Binding-site contacts:
Ligand atom C19 contacts residue PHE283 of chain 1.A at 3.0 Å (hydrophobic).
Ligand atom C1 contacts residue PHE283 of chain 1.A at 3.7 Å (hydrophobic).
Ligand atom N13 contacts residue ILE246 of chain 1.A at 3.6 Å.
Ligand atom C11 contacts residue GLY279 of chain 1.A at 3.6 Å.
Ligand atom N12 contacts residue PHE283 of chain 1.A at 3.6 Å.
Ligand atom C30 contacts residue TYR247 of chain 1.A at 3.6 Å (hydrophobic).
Ligand atom C15 contacts residue LEU229 of chain 1.A at 3.5 Å (hydrophobic).
Ligand atom N17 contacts residue PHE283 of chain 1.A at 3.2 Å.
Ligand atom C2 contacts residue PHE283 of chain 1.A at 3.6 Å (hydrophobic).
Ligand atom C25 contacts residue PHE283 of chain 1.A at 3.7 Å (hydrophobic).
Ligand atom O22 contacts residue PHE283 of chain 1.A at 3.6 Å.
Ligand atom C32 contacts residue GLU275 of chain 1.A at 3.6 Å.
Ligand atom C30 contacts residue MET267 of chain 1.A at 3.8 Å (hydrophobic).
Ligand atom C7 contacts residue PHE283 of chain 1.A at 3.5 Å (hydrophobic).
Ligand atom C16 contacts residue MET267 of chain 1.A at 3.5 Å (hydrophobic).
Ligand atom C8 contacts residue TYR247 of chain 1.A at 3.5 Å (hydrophobic).
Ligand atom N20 contacts residue LEU189 of chain 1.A at 3.8 Å.
Ligand atom C31 contacts residue GLY279 of chain 1.A at 3.8 Å.
Ligand atom C11 contacts residue MET267 of chain 1.A at 3.6 Å (hydrophobic).
Ligand atom C25 contacts residue ILE246 of chain 1.A at 3.7 Å (hydrophobic).
Ligand atom C3 contacts residue MET267 of chain 1.A at 3.6 Å (hydrophobic).
Ligand atom C32 contacts residue VAL276 of chain 1.A at 3.7 Å (hydrophobic).
Ligand atom C3 contacts residue TYR247 of chain 1.A at 3.4 Å (hydrophobic).
Ligand atom C23 contacts residue GLY279 of chain 1.A at 3.5 Å.
Ligand atom N12 contacts residue ILE246 of chain 1.A at 3.5 Å.
Ligand atom O21 contacts residue GLN280 of chain 1.A at 2.9 Å (h-bond).
Ligand atom C33 contacts residue PRO266 of chain 1.A at 3.7 Å (hydrophobic).
Ligand atom C23 contacts residue MET267 of chain 1.A at 3.8 Å (hydrophobic).
Ligand atom C14 contacts residue MET267 of chain 1.A at 3.1 Å (hydrophobic).
Ligand atom N6 contacts residue MET267 of chain 1.A at 3.6 Å.
Ligand atom C34 contacts residue GLU275 of chain 1.A at 3.5 Å.
Ligand atom C11 contacts residue TYR247 of chain 1.A at 3.8 Å (hydrophobic).
Ligand atom N20 contacts residue PHE283 of chain 1.A at 3.0 Å.
Ligand atom C28 contacts residue HIS79 of chain 1.A at 3.7 Å.
Ligand atom O24 contacts residue HIS79 of chain 1.A at 3.3 Å.
Ligand atom N4 contacts residue MET267 of chain 1.A at 3.4 Å.
Ligand atom N6 contacts residue TYR247 of chain 1.A at 2.7 Å (h-bond).
Ligand atom C8 contacts residue GLN280 of chain 1.A at 3.6 Å.
Ligand atom C10 contacts residue PHE283 of chain 1.A at 3.6 Å (hydrophobic).
Ligand atom C25 contacts residue GLN280 of chain 1.A at 3.8 Å.

A small-molecule ligand and the protein it binds are described below.
Small molecule (SMILES): Cn1ncc(C(=O)N2CCOCC2)c1C(=O)Nc1cc2nc(-c3ccccc3)cn2cc1C#N

Sequence of chain 1.A:
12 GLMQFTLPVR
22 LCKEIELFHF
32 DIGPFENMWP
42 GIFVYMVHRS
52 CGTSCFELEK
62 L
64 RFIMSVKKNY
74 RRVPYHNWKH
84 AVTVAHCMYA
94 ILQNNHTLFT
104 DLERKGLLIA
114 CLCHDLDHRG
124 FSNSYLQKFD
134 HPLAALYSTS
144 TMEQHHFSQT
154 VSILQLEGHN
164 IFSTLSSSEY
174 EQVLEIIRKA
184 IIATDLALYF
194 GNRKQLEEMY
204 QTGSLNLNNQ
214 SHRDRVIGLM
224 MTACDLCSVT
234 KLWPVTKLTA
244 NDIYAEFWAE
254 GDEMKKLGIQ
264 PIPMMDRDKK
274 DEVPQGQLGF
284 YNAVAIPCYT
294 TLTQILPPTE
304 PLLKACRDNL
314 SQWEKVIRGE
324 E